Sequence of chain 1.E:
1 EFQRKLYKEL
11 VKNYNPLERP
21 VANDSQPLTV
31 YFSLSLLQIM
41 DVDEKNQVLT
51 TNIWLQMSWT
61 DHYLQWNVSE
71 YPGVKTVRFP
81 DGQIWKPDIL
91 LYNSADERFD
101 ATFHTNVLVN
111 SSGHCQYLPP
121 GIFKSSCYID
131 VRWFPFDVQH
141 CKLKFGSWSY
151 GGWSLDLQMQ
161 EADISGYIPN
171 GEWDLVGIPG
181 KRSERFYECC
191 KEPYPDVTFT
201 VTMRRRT

A protein and the small-molecule ligand that binds it are described below.
Small molecule (SMILES): CC(=O)N[C@H]1[C@H](O[C@H]2[C@H](O)[C@@H](NC(C)=O)CO[C@@H]2CO)O[C@H](CO)[C@@H](O)[C@@H]1O

Binding-site contacts:
Ligand atom C8 contacts residue ASN110 of chain 1.E at 4.5 Å.
Ligand atom O7 contacts residue ASN110 of chain 1.E at 3.6 Å.
Ligand atom C7 contacts residue SER112 of chain 1.E at 3.4 Å.
Ligand atom C8 contacts residue SER111 of chain 1.E at 4.0 Å.
Ligand atom O6 contacts residue HIS114 of chain 1.E at 3.8 Å.
Ligand atom C2 contacts residue ASN110 of chain 1.E at 2.5 Å.
Ligand atom C7 contacts residue ASN110 of chain 1.E at 3.4 Å.
Ligand atom C5 contacts residue ASN110 of chain 1.E at 3.7 Å.
Ligand atom C8 contacts residue SER112 of chain 1.E at 4.1 Å.
Ligand atom C1 contacts residue ASN110 of chain 1.E at 1.4 Å.
Ligand atom O5 contacts residue HIS114 of chain 1.E at 3.7 Å.
Ligand atom O5 contacts residue ASN110 of chain 1.E at 2.4 Å (h-bond).
Ligand atom N2 contacts residue SER112 of chain 1.E at 4.5 Å.
Ligand atom C4 contacts residue ASN110 of chain 1.E at 4.3 Å.
Ligand atom C3 contacts residue ASN110 of chain 1.E at 3.8 Å.
Ligand atom O7 contacts residue SER112 of chain 1.E at 2.2 Å (h-bond).
Ligand atom C5 contacts residue HIS114 of chain 1.E at 3.9 Å.
Ligand atom C6 contacts residue HIS114 of chain 1.E at 3.4 Å.
Ligand atom N2 contacts residue ASN110 of chain 1.E at 2.8 Å (h-bond).
Ligand atom C1 contacts residue HIS114 of chain 1.E at 4.4 Å.